Binding-site contacts:
Ligand atom C8 contacts residue GLN278 of chain 1.D at 3.7 Å.
Ligand atom O9 contacts residue LYS68 of chain 1.D at 2.8 Å (salt-bridge).
Ligand atom O1A contacts residue SER274 of chain 1.D at 3.8 Å.
Ligand atom O1B contacts residue LYS68 of chain 1.D at 3.6 Å.
Ligand atom C10 contacts residue LYS68 of chain 1.D at 3.8 Å.
Ligand atom C11 contacts residue LYS68 of chain 1.D at 3.7 Å.
Ligand atom C9 contacts residue GLN278 of chain 1.D at 3.2 Å.
Ligand atom C11 contacts residue PHE75 of chain 1.E at 1.8 Å (hydrophobic).
Ligand atom C1 contacts residue THR276 of chain 1.D at 3.4 Å.
Ligand atom O10 contacts residue PHE75 of chain 1.E at 2.6 Å.
Ligand atom O1B contacts residue SER274 of chain 1.D at 2.4 Å (h-bond).
Ligand atom C11 contacts residue ASN272 of chain 1.D at 3.6 Å.
Ligand atom C11 contacts residue GLN278 of chain 1.D at 3.5 Å.
Ligand atom N5 contacts residue PHE75 of chain 1.E at 3.8 Å.
Ligand atom O10 contacts residue LEU62 of chain 1.D at 3.1 Å.
Ligand atom O7 contacts residue LEU62 of chain 1.D at 3.5 Å.
Ligand atom C5 contacts residue LYS68 of chain 1.D at 3.7 Å.
Ligand atom C11 contacts residue THR276 of chain 1.D at 3.4 Å.
Ligand atom C11 contacts residue PHE270 of chain 1.D at 3.9 Å (hydrophobic).
Ligand atom O8 contacts residue THR276 of chain 1.D at 3.8 Å.
Ligand atom O1A contacts residue ASN272 of chain 1.D at 3.6 Å (h-bond).
Ligand atom N5 contacts residue LYS68 of chain 1.D at 2.9 Å (salt-bridge).
Ligand atom C7 contacts residue GLN278 of chain 1.D at 3.8 Å.
Ligand atom O8 contacts residue GLN278 of chain 1.D at 3.5 Å (h-bond).
Ligand atom N5 contacts residue GLN278 of chain 1.D at 3.9 Å.
Ligand atom O8 contacts residue ASN272 of chain 1.D at 3.4 Å (h-bond).
Ligand atom C10 contacts residue LEU62 of chain 1.D at 3.5 Å (hydrophobic).
Ligand atom O1B contacts residue THR276 of chain 1.D at 3.5 Å (h-bond).
Ligand atom C1 contacts residue SER274 of chain 1.D at 3.4 Å.
Ligand atom N5 contacts residue ASN272 of chain 1.D at 3.3 Å (h-bond).
Ligand atom C10 contacts residue PHE75 of chain 1.E at 2.7 Å (hydrophobic).
Ligand atom C6 contacts residue LYS68 of chain 1.D at 3.8 Å.
Ligand atom O1A contacts residue THR276 of chain 1.D at 2.6 Å (h-bond).
Ligand atom C11 contacts residue PHE65 of chain 1.D at 3.8 Å (hydrophobic).
Ligand atom C6 contacts residue ASN272 of chain 1.D at 3.7 Å.
Ligand atom C9 contacts residue LYS68 of chain 1.D at 3.8 Å.
Ligand atom O8 contacts residue LYS68 of chain 1.D at 3.5 Å.
Ligand atom C11 contacts residue HIS138 of chain 1.C at 3.3 Å.
Ligand atom C11 contacts residue LEU62 of chain 1.D at 3.9 Å (hydrophobic).
Ligand atom O9 contacts residue LEU67 of chain 1.D at 3.2 Å.

A small-molecule ligand and the protein it binds are described below.
Small molecule (SMILES): CC(=O)N[C@H]1[C@H]([C@H](O)[C@H](O)CO)O[C@@](O[C@H](CO)[C@@H](O)[C@@H]2O[C@@H](C(=O)O)C[C@H](O)[C@H]2NC(C)=O)(C(=O)O)C[C@@H]1O

Sequence of chain 1.E:
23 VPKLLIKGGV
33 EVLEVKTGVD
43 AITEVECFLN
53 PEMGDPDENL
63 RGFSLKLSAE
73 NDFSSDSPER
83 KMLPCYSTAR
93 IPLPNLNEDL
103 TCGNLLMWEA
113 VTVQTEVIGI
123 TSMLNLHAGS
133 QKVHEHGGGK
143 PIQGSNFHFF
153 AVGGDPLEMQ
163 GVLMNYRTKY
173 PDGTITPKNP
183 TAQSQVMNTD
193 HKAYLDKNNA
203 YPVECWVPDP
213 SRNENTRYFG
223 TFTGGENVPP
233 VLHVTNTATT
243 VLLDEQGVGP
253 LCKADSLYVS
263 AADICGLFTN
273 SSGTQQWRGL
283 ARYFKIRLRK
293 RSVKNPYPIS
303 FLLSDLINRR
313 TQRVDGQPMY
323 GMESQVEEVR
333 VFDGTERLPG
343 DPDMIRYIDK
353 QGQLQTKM

Sequence of chain 1.D:
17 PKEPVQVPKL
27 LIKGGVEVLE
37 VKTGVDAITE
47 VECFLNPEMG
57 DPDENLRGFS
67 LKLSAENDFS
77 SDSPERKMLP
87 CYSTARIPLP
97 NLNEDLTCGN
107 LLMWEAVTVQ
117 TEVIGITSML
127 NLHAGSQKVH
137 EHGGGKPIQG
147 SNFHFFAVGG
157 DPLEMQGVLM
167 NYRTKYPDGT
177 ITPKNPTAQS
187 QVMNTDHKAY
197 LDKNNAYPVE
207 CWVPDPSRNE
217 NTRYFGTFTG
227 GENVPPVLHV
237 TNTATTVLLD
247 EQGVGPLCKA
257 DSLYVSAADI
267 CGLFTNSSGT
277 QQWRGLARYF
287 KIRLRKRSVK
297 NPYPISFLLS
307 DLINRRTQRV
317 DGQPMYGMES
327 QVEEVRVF

Sequence of chain 1.C:
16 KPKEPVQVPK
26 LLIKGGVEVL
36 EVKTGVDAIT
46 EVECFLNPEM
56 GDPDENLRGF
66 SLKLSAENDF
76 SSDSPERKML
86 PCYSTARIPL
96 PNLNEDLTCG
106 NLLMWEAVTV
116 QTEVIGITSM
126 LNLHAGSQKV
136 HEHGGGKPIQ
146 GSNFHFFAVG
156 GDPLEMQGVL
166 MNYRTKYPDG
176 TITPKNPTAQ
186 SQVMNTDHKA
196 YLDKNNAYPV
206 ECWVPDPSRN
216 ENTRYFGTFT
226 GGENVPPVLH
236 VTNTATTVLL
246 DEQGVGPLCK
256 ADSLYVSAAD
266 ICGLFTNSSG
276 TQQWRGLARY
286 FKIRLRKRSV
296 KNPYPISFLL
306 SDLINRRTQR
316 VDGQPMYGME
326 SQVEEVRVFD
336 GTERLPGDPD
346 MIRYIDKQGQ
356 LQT